Binding-site contacts:
Ligand atom O3' contacts residue LYS78 of chain 1.A at 3.4 Å.
Ligand atom O5' contacts residue ARG35 of chain 1.A at 3.6 Å (salt-bridge).
Ligand atom C5 contacts residue TYR107 of chain 1.A at 3.9 Å (hydrophobic).
Ligand atom O2P contacts residue TYR79 of chain 1.A at 2.6 Å (h-bond).
Ligand atom C2 contacts residue ASP77 of chain 1.A at 4.0 Å.
Ligand atom N3 contacts residue LEU83 of chain 1.A at 3.9 Å.
Ligand atom O4 contacts residue LEU37 of chain 1.A at 3.8 Å.
Ligand atom O2 contacts residue ASP77 of chain 1.A at 3.8 Å.
Ligand atom P2 contacts residue ARG35 of chain 1.A at 3.6 Å.
Ligand atom C5M contacts residue ARG35 of chain 1.A at 3.7 Å.
Ligand atom O4' contacts residue ASP77 of chain 1.A at 4.0 Å.
Ligand atom C4 contacts residue TYR109 of chain 1.A at 3.7 Å (hydrophobic).
Ligand atom O4P contacts residue TYR107 of chain 1.A at 3.9 Å.
Ligand atom C5' contacts residue ARG81 of chain 1.A at 4.1 Å.
Ligand atom O4 contacts residue TYR109 of chain 1.A at 4.0 Å.
Ligand atom O1P contacts residue TYR79 of chain 1.A at 3.5 Å (h-bond).
Ligand atom C2' contacts residue TYR109 of chain 1.A at 3.7 Å (hydrophobic).
Ligand atom O5' contacts residue ARG81 of chain 1.A at 3.2 Å (salt-bridge).
Ligand atom C6 contacts residue TYR107 of chain 1.A at 4.1 Å (hydrophobic).
Ligand atom O5P contacts residue ARG81 of chain 1.A at 2.9 Å (salt-bridge).
Ligand atom O3' contacts residue TYR79 of chain 1.A at 4.1 Å.
Ligand atom P1 contacts residue TYR79 of chain 1.A at 3.6 Å.
Ligand atom O4 contacts residue LEU83 of chain 1.A at 3.6 Å.
Ligand atom C4 contacts residue LEU83 of chain 1.A at 3.5 Å (hydrophobic).
Ligand atom O4P contacts residue ARG35 of chain 1.A at 2.9 Å (salt-bridge).
Ligand atom O4P contacts residue ASP40 of chain 1.A at 3.4 Å (salt-bridge).
Ligand atom O1P contacts residue LYS78 of chain 1.A at 2.5 Å (salt-bridge).
Ligand atom C2' contacts residue TYR107 of chain 1.A at 3.9 Å (hydrophobic).
Ligand atom C2 contacts residue TYR109 of chain 1.A at 3.8 Å (hydrophobic).
Ligand atom O5P contacts residue ARG35 of chain 1.A at 3.0 Å (salt-bridge).
Ligand atom P1 contacts residue LYS78 of chain 1.A at 3.7 Å.
Ligand atom C5M contacts residue LEU36 of chain 1.A at 4.0 Å (hydrophobic).
Ligand atom C5M contacts residue TYR107 of chain 1.A at 3.6 Å (hydrophobic).
Ligand atom C5 contacts residue LEU83 of chain 1.A at 3.9 Å (hydrophobic).
Ligand atom O4P contacts residue CA1 of chain 1.C at 3.2 Å.
Ligand atom N3 contacts residue TYR109 of chain 1.A at 3.4 Å.
Ligand atom C3' contacts residue TYR107 of chain 1.A at 3.9 Å (hydrophobic).
Ligand atom O4' contacts residue ARG81 of chain 1.A at 3.0 Å (salt-bridge).
Ligand atom C5' contacts residue TYR107 of chain 1.A at 3.5 Å (hydrophobic).
Ligand atom C4' contacts residue ARG81 of chain 1.A at 3.8 Å.

This protein binds this small molecule.
Small molecule (SMILES): Cc1cn([C@H]2C[C@H](OP(=O)(O)O)[C@@H](COP(=O)(O)O)O2)c(=O)[nH]c1=O

Sequence of chain 1.A:
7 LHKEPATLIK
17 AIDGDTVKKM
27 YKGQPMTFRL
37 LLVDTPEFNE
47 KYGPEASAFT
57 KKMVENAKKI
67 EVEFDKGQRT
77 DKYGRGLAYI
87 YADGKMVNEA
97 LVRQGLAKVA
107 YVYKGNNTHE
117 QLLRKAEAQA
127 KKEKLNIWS